Binding-site contacts:
Ligand atom N24 contacts residue ILE90 of chain 1.A at 3.7 Å.
Ligand atom C8 contacts residue LEU38 of chain 1.A at 3.8 Å (hydrophobic).
Ligand atom C20 contacts residue SO41 of chain 1.E at 3.2 Å.
Ligand atom O29 contacts residue ILE90 of chain 1.A at 3.7 Å.
Ligand atom C1 contacts residue TRP25 of chain 1.A at 3.6 Å (hydrophobic).
Ligand atom C6 contacts residue PRO26 of chain 1.A at 3.8 Å (hydrophobic).
Ligand atom O28 contacts residue LEU36 of chain 1.A at 3.4 Å.
Ligand atom C17 contacts residue ILE90 of chain 1.A at 3.6 Å (hydrophobic).
Ligand atom C11 contacts residue LEU36 of chain 1.A at 3.8 Å (hydrophobic).
Ligand atom C6 contacts residue LEU36 of chain 1.A at 3.4 Å (hydrophobic).
Ligand atom C12 contacts residue PRO26 of chain 1.A at 3.7 Å (hydrophobic).
Ligand atom C20 contacts residue PRO26 of chain 1.A at 3.6 Å (hydrophobic).
Ligand atom N23 contacts residue ASN84 of chain 1.A at 2.9 Å (h-bond).
Ligand atom C10 contacts residue LEU36 of chain 1.A at 3.6 Å (hydrophobic).
Ligand atom C11 contacts residue SO41 of chain 1.E at 3.4 Å.
Ligand atom C1 contacts residue SO41 of chain 1.E at 3.4 Å.
Ligand atom N24 contacts residue VAL31 of chain 1.A at 3.7 Å.
Ligand atom C16 contacts residue ILE90 of chain 1.A at 3.6 Å (hydrophobic).
Ligand atom N23 contacts residue LEU38 of chain 1.A at 3.8 Å.
Ligand atom C19 contacts residue ILE90 of chain 1.A at 3.6 Å (hydrophobic).
Ligand atom C8 contacts residue ASN84 of chain 1.A at 3.7 Å.
Ligand atom O28 contacts residue ASP32 of chain 1.A at 2.8 Å (salt-bridge).
Ligand atom O27 contacts residue LYS35 of chain 1.A at 2.9 Å (salt-bridge).
Ligand atom C20 contacts residue GLN29 of chain 1.A at 3.7 Å.
Ligand atom C21 contacts residue VAL31 of chain 1.A at 3.5 Å (hydrophobic).
Ligand atom O26 contacts residue ASN84 of chain 1.A at 2.9 Å (h-bond).
Ligand atom O28 contacts residue PRO30 of chain 1.A at 3.7 Å.
Ligand atom C17 contacts residue PRO26 of chain 1.A at 3.6 Å (hydrophobic).
Ligand atom O27 contacts residue SO41 of chain 1.E at 3.4 Å (h-bond).
Ligand atom C22 contacts residue GLN29 of chain 1.A at 3.5 Å.
Ligand atom C22 contacts residue PRO26 of chain 1.A at 3.5 Å (hydrophobic).
Ligand atom C20 contacts residue TRP25 of chain 1.A at 3.5 Å (hydrophobic).
Ligand atom C22 contacts residue PRO30 of chain 1.A at 3.5 Å (hydrophobic).
Ligand atom C19 contacts residue ASN84 of chain 1.A at 3.8 Å.
Ligand atom N25 contacts residue SO41 of chain 1.E at 2.7 Å (h-bond).
Ligand atom C2 contacts residue TRP25 of chain 1.A at 3.6 Å (hydrophobic).
Ligand atom C5 contacts residue LEU36 of chain 1.A at 3.8 Å (hydrophobic).
Ligand atom C21 contacts residue PHE27 of chain 1.A at 3.7 Å (hydrophobic).
Ligand atom O28 contacts residue VAL31 of chain 1.A at 3.6 Å.
Ligand atom C10 contacts residue PRO26 of chain 1.A at 3.7 Å (hydrophobic).

The small molecule below binds the protein below.
Small molecule (SMILES): CCS(=O)(=O)Nc1ccc(Oc2ccc(F)cc2F)c(-c2cn(C)c(=O)c3[nH]ccc23)c1

Sequence of chain 1.A:
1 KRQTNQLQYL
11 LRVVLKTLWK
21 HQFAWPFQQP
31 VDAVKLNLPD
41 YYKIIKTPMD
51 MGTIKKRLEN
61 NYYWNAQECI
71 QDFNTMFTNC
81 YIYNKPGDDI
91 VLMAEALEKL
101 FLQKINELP